Binding-site contacts:
Ligand atom C2 contacts residue ASN324 of chain 1.A at 2.7 Å.
Ligand atom O7 contacts residue PRO322 of chain 1.A at 4.4 Å.
Ligand atom C1 contacts residue ASN324 of chain 1.A at 1.4 Å.
Ligand atom C3 contacts residue ASN324 of chain 1.A at 3.9 Å.
Ligand atom O5 contacts residue ASN324 of chain 1.A at 2.4 Å (h-bond).
Ligand atom C4 contacts residue ASN324 of chain 1.A at 4.0 Å.
Ligand atom C5 contacts residue PRO318 of chain 1.A at 4.0 Å (hydrophobic).
Ligand atom O6 contacts residue PRO322 of chain 1.A at 3.6 Å.
Ligand atom C6 contacts residue PRO318 of chain 1.A at 3.3 Å (hydrophobic).
Ligand atom O6 contacts residue ASN324 of chain 1.A at 3.6 Å (h-bond).
Ligand atom C6 contacts residue PRO322 of chain 1.A at 4.1 Å (hydrophobic).
Ligand atom O4 contacts residue PRO318 of chain 1.A at 3.1 Å (h-bond).
Ligand atom O6 contacts residue LEU323 of chain 1.A at 2.9 Å (h-bond).
Ligand atom C6 contacts residue ASN324 of chain 1.A at 3.9 Å.
Ligand atom C5 contacts residue LEU323 of chain 1.A at 4.3 Å (hydrophobic).
Ligand atom O4 contacts residue ALA319 of chain 1.A at 4.4 Å.
Ligand atom C7 contacts residue ASN324 of chain 1.A at 4.1 Å.
Ligand atom C6 contacts residue LEU323 of chain 1.A at 4.1 Å (hydrophobic).
Ligand atom O6 contacts residue PRO318 of chain 1.A at 4.1 Å.
Ligand atom C4 contacts residue PRO318 of chain 1.A at 3.8 Å (hydrophobic).
Ligand atom C5 contacts residue PRO322 of chain 1.A at 3.9 Å (hydrophobic).
Ligand atom C7 contacts residue PRO322 of chain 1.A at 4.4 Å (hydrophobic).
Ligand atom O7 contacts residue ALA325 of chain 1.A at 3.7 Å.
Ligand atom N2 contacts residue PRO322 of chain 1.A at 3.7 Å.
Ligand atom C4 contacts residue PRO322 of chain 1.A at 4.3 Å (hydrophobic).
Ligand atom C5 contacts residue ASN324 of chain 1.A at 3.0 Å.
Ligand atom N2 contacts residue ASN324 of chain 1.A at 2.9 Å (h-bond).
Ligand atom O4 contacts residue PRO322 of chain 1.A at 3.7 Å.

The small molecule below binds the protein below.
Small molecule (SMILES): CC(=O)N[C@@H]1[C@@H](O)[C@H](O)[C@@H](CO)O[C@H]1O

Sequence of chain 1.A:
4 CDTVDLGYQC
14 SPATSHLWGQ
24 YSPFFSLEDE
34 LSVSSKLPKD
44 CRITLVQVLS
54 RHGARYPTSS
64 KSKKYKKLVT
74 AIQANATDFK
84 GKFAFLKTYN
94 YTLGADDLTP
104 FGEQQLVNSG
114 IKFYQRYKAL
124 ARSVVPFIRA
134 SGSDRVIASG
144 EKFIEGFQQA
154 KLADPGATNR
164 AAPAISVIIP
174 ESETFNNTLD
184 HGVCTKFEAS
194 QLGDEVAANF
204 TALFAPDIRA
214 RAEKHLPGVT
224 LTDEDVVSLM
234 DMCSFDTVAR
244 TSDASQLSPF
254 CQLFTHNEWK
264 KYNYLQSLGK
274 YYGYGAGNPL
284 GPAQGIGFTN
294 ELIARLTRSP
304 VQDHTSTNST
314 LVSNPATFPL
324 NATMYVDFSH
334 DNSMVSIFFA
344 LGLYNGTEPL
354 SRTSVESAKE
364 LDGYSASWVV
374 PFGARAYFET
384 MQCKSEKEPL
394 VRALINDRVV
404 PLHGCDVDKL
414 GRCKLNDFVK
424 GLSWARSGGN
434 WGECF